Binding-site contacts:
Ligand atom C2 contacts residue U2 of chain 38.C at 3.2 Å.
Ligand atom C2 contacts residue U3 of chain 38.C at 3.0 Å.
Ligand atom N6 contacts residue U3 of chain 38.C at 3.0 Å (h-bond).
Ligand atom C6 contacts residue U3 of chain 38.C at 3.3 Å.
Ligand atom N3 contacts residue U3 of chain 38.C at 4.2 Å.
Ligand atom N6 contacts residue U2 of chain 38.C at 4.2 Å.
Ligand atom C6 contacts residue U1 of chain 38.C at 3.6 Å.
Ligand atom N1 contacts residue U3 of chain 38.C at 2.7 Å (h-bond).
Ligand atom N1 contacts residue U1 of chain 38.C at 2.8 Å (h-bond).
Ligand atom C6 contacts residue U2 of chain 38.C at 4.1 Å.
Ligand atom N3 contacts residue U2 of chain 38.C at 3.7 Å.
Ligand atom C2 contacts residue U1 of chain 38.C at 3.5 Å.
Ligand atom N1 contacts residue U2 of chain 38.C at 3.5 Å (h-bond).
Ligand atom C4 contacts residue U2 of chain 38.C at 4.3 Å.
Ligand atom N6 contacts residue U1 of chain 38.C at 2.8 Å (h-bond).

The protein below binds the small molecule below.
Small molecule (SMILES): Nc1ncnc2c1ncn2[C@@H]1O[C@H](CO[P](=O)(O)O[C@H]2[C@@H](O)[C@H](n3cnc4c(N)ncnc43)O[C@@H]2CO[P](=O)(O)O[C@H]2[C@@H](O)[C@H](n3cnc4c(N)ncnc43)O[C@@H]2COP(=O)(O)O)[C@@H](O)[C@H]1O